Sequence of chain 1.A:
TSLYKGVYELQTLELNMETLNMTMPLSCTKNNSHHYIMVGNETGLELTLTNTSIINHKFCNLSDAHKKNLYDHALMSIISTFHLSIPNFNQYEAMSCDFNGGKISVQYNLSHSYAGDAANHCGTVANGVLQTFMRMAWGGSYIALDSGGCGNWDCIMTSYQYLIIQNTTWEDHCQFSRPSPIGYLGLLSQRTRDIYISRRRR

Sequence of chain 1.B:
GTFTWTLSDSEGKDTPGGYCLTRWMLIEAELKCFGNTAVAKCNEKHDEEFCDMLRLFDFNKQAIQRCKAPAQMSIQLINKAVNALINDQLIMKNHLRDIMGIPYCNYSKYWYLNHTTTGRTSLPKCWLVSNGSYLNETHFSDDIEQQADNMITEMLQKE

Sequence of chain 1.J:
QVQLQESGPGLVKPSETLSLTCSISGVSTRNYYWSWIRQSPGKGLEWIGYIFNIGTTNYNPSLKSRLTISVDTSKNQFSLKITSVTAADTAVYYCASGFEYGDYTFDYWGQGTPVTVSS

Sequence of chain 1.K:
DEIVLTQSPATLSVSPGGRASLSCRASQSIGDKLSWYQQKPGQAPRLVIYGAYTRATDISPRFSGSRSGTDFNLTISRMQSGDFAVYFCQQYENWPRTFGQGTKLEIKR

Binding-site contacts:
Ligand atom O6 contacts residue ILE64 of chain 1.B at 3.4 Å.
Ligand atom C6 contacts residue SER64 of chain 1.K at 3.6 Å.
Ligand atom O6 contacts residue SER64 of chain 1.K at 2.9 Å (h-bond).
Ligand atom C6 contacts residue THR19 of chain 1.A at 3.6 Å.
Ligand atom O5 contacts residue ASN21 of chain 1.A at 2.4 Å (h-bond).
Ligand atom O4 contacts residue TYR105 of chain 1.J at 3.5 Å (h-bond).
Ligand atom O4 contacts residue TYR50 of chain 1.K at 3.5 Å.
Ligand atom O3 contacts residue TYR105 of chain 1.J at 2.2 Å (h-bond).
Ligand atom C1 contacts residue TYR53 of chain 1.K at 3.8 Å (hydrophobic).
Ligand atom C7 contacts residue GLU18 of chain 1.A at 3.7 Å.
Ligand atom O3 contacts residue ARG55 of chain 1.K at 3.4 Å (salt-bridge).
Ligand atom C7 contacts residue ASN21 of chain 1.A at 3.1 Å.
Ligand atom O6 contacts residue TYR53 of chain 1.K at 3.1 Å.
Ligand atom C2 contacts residue TYR105 of chain 1.J at 3.7 Å (hydrophobic).
Ligand atom C5 contacts residue ASN21 of chain 1.A at 3.7 Å.
Ligand atom N2 contacts residue ASN21 of chain 1.A at 2.9 Å (h-bond).
Ligand atom O7 contacts residue ASN21 of chain 1.A at 3.1 Å (h-bond).
Ligand atom O6 contacts residue THR54 of chain 1.K at 3.0 Å (h-bond).
Ligand atom O6 contacts residue TRP24 of chain 1.B at 3.1 Å.
Ligand atom O5 contacts residue THR19 of chain 1.A at 3.0 Å (h-bond).
Ligand atom C1 contacts residue GLU18 of chain 1.A at 3.6 Å.
Ligand atom C6 contacts residue THR54 of chain 1.K at 3.8 Å.
Ligand atom C6 contacts residue GLY51 of chain 1.K at 3.5 Å.
Ligand atom C3 contacts residue TYR105 of chain 1.J at 3.1 Å (hydrophobic).
Ligand atom C1 contacts residue THR19 of chain 1.A at 3.7 Å.
Ligand atom C8 contacts residue ASN41 of chain 1.A at 3.4 Å.
Ligand atom C4 contacts residue ARG55 of chain 1.K at 3.7 Å.
Ligand atom C6 contacts residue TRP24 of chain 1.B at 3.6 Å (hydrophobic).
Ligand atom C6 contacts residue TYR53 of chain 1.K at 3.6 Å (hydrophobic).
Ligand atom O5 contacts residue TRP24 of chain 1.B at 3.4 Å.
Ligand atom C2 contacts residue ASN21 of chain 1.A at 2.5 Å.
Ligand atom O2 contacts residue TYR53 of chain 1.K at 3.2 Å (h-bond).
Ligand atom O2 contacts residue TYR105 of chain 1.J at 3.1 Å (h-bond).
Ligand atom O4 contacts residue GLY51 of chain 1.K at 3.4 Å.
Ligand atom O2 contacts residue MAN4 of chain 1.Q at 3.3 Å (h-bond).
Ligand atom C1 contacts residue ASN21 of chain 1.A at 1.4 Å.
Ligand atom C8 contacts residue ILE64 of chain 1.B at 3.2 Å (hydrophobic).
Ligand atom O6 contacts residue TRP24 of chain 1.B at 3.2 Å.
Ligand atom C4 contacts residue TYR105 of chain 1.J at 3.2 Å (hydrophobic).
Ligand atom O7 contacts residue GLU18 of chain 1.A at 2.7 Å (salt-bridge).

The protein below binds the small molecule below.
Small molecule (SMILES): CC(=O)N[C@H]1[C@H](O[C@H]2[C@H](O)[C@@H](NC(C)=O)CO[C@@H]2CO)O[C@H](CO)[C@@H](O[C@@H]2O[C@H](CO[C@H]3O[C@H](CO[C@H]4O[C@H](CO)[C@@H](O)[C@H](O)[C@@H]4O)[C@@H](O)[C@H](O[C@H]4O[C@H](CO)[C@@H](O)[C@H](O)[C@@H]4O)[C@@H]3O)[C@@H](O)[C@H](O[C@H]3O[C@H](CO)[C@@H](O)[C@H](O)[C@@H]3O[C@H]3O[C@H](CO)[C@@H](O)[C@H](O)[C@@H]3O)[C@@H]2O)[C@@H]1O